Binding-site contacts:
Ligand atom C4 contacts residue LEU106 of chain 50.A at 3.9 Å (hydrophobic).
Ligand atom C3B contacts residue TYR152 of chain 50.A at 3.7 Å (hydrophobic).
Ligand atom C1B contacts residue VAL188 of chain 50.A at 3.8 Å (hydrophobic).
Ligand atom C3 contacts residue ASN219 of chain 50.A at 4.0 Å.
Ligand atom O1 contacts residue LEU106 of chain 50.A at 3.7 Å.
Ligand atom C2A contacts residue TYR152 of chain 50.A at 3.6 Å (hydrophobic).
Ligand atom C5 contacts residue LEU106 of chain 50.A at 3.8 Å (hydrophobic).
Ligand atom C4 contacts residue TYR197 of chain 50.A at 3.8 Å (hydrophobic).
Ligand atom O1A contacts residue PHE186 of chain 50.A at 3.0 Å.
Ligand atom C1B contacts residue ILE104 of chain 50.A at 4.0 Å (hydrophobic).
Ligand atom N3A contacts residue PHE186 of chain 50.A at 4.0 Å.
Ligand atom C5B contacts residue PHE186 of chain 50.A at 3.9 Å (hydrophobic).
Ligand atom C6B contacts residue TYR128 of chain 50.A at 3.3 Å (hydrophobic).
Ligand atom N2 contacts residue LEU106 of chain 50.A at 3.8 Å.
Ligand atom C6B contacts residue ILE104 of chain 50.A at 3.6 Å (hydrophobic).
Ligand atom C5A contacts residue PHE186 of chain 50.A at 3.5 Å (hydrophobic).
Ligand atom C5B contacts residue MET224 of chain 50.A at 3.8 Å (hydrophobic).
Ligand atom C4C contacts residue VAL191 of chain 50.A at 3.0 Å (hydrophobic).
Ligand atom C1B contacts residue TYR128 of chain 50.A at 3.6 Å (hydrophobic).
Ligand atom N3A contacts residue PRO174 of chain 50.A at 3.7 Å.
Ligand atom C2C contacts residue TYR197 of chain 50.A at 3.7 Å (hydrophobic).
Ligand atom C3B contacts residue VAL188 of chain 50.A at 3.8 Å (hydrophobic).
Ligand atom C4B contacts residue TYR152 of chain 50.A at 3.8 Å (hydrophobic).
Ligand atom C4A contacts residue PRO174 of chain 50.A at 3.1 Å (hydrophobic).
Ligand atom O1B contacts residue TYR128 of chain 50.A at 3.4 Å (h-bond).
Ligand atom C1C contacts residue LEU106 of chain 50.A at 3.8 Å (hydrophobic).
Ligand atom C4B contacts residue PHE186 of chain 50.A at 3.6 Å (hydrophobic).
Ligand atom N3A contacts residue TYR152 of chain 50.A at 3.5 Å.
Ligand atom N2 contacts residue ASN219 of chain 50.A at 3.8 Å.
Ligand atom C2B contacts residue VAL188 of chain 50.A at 3.5 Å (hydrophobic).
Ligand atom C3C contacts residue TYR128 of chain 50.A at 3.4 Å (hydrophobic).
Ligand atom C1C contacts residue TYR128 of chain 50.A at 3.7 Å (hydrophobic).
Ligand atom C5C contacts residue VAL191 of chain 50.A at 3.8 Å (hydrophobic).
Ligand atom C4C contacts residue VAL188 of chain 50.A at 3.7 Å (hydrophobic).
Ligand atom C31 contacts residue ASN219 of chain 50.A at 3.3 Å.
Ligand atom C5A contacts residue VAL176 of chain 50.A at 3.6 Å (hydrophobic).
Ligand atom O1 contacts residue MET221 of chain 50.A at 3.9 Å.
Ligand atom C2A contacts residue PHE186 of chain 50.A at 3.3 Å (hydrophobic).
Ligand atom N3A contacts residue ALA24 of chain 50.C at 3.8 Å.
Ligand atom O1B contacts residue ILE104 of chain 50.A at 3.9 Å.

Sequence of chain 50.A:
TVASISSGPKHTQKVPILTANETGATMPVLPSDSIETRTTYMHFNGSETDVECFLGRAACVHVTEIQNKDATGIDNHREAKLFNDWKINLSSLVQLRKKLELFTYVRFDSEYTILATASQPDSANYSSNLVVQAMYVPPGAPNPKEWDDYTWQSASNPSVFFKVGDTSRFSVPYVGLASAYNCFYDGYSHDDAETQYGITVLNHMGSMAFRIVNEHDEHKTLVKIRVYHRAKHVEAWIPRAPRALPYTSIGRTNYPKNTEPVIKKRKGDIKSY

The small molecule below binds the protein below.
Small molecule (SMILES): Cc1cc(CCCCCOc2ccc(C3=NCCO3)cc2)on1

Sequence of chain 50.C:
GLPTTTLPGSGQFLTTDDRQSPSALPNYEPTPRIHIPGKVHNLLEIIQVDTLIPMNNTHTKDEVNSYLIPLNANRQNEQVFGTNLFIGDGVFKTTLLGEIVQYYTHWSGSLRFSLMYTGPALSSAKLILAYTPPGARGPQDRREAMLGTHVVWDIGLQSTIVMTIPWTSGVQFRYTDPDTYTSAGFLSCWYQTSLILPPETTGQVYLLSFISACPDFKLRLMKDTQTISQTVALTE